The small molecule below binds the protein below.
Small molecule (SMILES): Nc1nc2[nH]cnc2c(=O)[nH]1

Sequence of chain 1.A:
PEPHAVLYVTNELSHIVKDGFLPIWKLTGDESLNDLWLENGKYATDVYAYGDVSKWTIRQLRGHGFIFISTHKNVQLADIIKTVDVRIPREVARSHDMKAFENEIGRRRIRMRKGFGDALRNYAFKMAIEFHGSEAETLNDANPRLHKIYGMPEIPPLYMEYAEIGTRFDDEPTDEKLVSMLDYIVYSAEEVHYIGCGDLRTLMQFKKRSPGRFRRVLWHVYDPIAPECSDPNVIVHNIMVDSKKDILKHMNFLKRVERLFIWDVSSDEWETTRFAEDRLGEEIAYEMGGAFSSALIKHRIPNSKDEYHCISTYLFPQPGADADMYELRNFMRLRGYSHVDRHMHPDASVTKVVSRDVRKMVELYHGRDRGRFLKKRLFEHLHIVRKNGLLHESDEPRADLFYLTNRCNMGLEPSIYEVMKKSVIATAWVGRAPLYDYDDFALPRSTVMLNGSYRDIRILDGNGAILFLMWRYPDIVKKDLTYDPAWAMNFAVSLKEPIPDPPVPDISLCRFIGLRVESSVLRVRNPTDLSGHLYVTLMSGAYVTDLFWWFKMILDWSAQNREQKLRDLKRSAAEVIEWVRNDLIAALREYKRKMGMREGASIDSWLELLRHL

Binding-site contacts:
Ligand atom C4 contacts residue ARG114 of chain 1.A at 4.0 Å.
Ligand atom N1 contacts residue PHE499 of chain 1.A at 4.3 Å.
Ligand atom C4 contacts residue ARG122 of chain 1.A at 4.2 Å.
Ligand atom C8 contacts residue ARG122 of chain 1.A at 3.6 Å.
Ligand atom N2 contacts residue TRP495 of chain 1.A at 2.8 Å (h-bond).
Ligand atom N1 contacts residue TYR446 of chain 1.A at 4.2 Å.
Ligand atom N1 contacts residue PHE410 of chain 1.A at 3.9 Å.
Ligand atom C2 contacts residue GLY118 of chain 1.A at 4.0 Å.
Ligand atom N9 contacts residue LYS115 of chain 1.A at 4.4 Å.
Ligand atom C6 contacts residue PHE410 of chain 1.A at 4.2 Å (hydrophobic).
Ligand atom N2 contacts residue ARG114 of chain 1.A at 2.9 Å (salt-bridge).
Ligand atom C4 contacts residue GLY118 of chain 1.A at 4.1 Å.
Ligand atom N9 contacts residue GLY118 of chain 1.A at 4.4 Å.
Ligand atom C5 contacts residue SAH1 of chain 1.B at 4.3 Å.
Ligand atom N2 contacts residue PHE410 of chain 1.A at 4.1 Å.
Ligand atom C2 contacts residue PHE117 of chain 1.A at 4.2 Å (hydrophobic).
Ligand atom C2 contacts residue TRP495 of chain 1.A at 3.7 Å (hydrophobic).
Ligand atom N7 contacts residue SAH1 of chain 1.B at 3.6 Å.
Ligand atom C6 contacts residue TYR446 of chain 1.A at 3.8 Å (hydrophobic).
Ligand atom N9 contacts residue SAH1 of chain 1.B at 4.2 Å.
Ligand atom N7 contacts residue ARG122 of chain 1.A at 4.5 Å.
Ligand atom N1 contacts residue TRP495 of chain 1.A at 3.9 Å.
Ligand atom N3 contacts residue GLY118 of chain 1.A at 3.5 Å.
Ligand atom C8 contacts residue SAH1 of chain 1.B at 3.5 Å.
Ligand atom C2 contacts residue PHE410 of chain 1.A at 4.0 Å (hydrophobic).
Ligand atom N9 contacts residue ARG122 of chain 1.A at 3.4 Å (salt-bridge).
Ligand atom O6 contacts residue TYR446 of chain 1.A at 2.9 Å (h-bond).
Ligand atom C2 contacts residue ARG114 of chain 1.A at 3.2 Å.
Ligand atom N3 contacts residue ARG114 of chain 1.A at 2.9 Å (salt-bridge).
Ligand atom N3 contacts residue LYS115 of chain 1.A at 4.2 Å.
Ligand atom O6 contacts residue PHE410 of chain 1.A at 4.4 Å.
Ligand atom N2 contacts residue PHE117 of chain 1.A at 3.1 Å.
Ligand atom N3 contacts residue PHE410 of chain 1.A at 4.3 Å.
Ligand atom N2 contacts residue GLY118 of chain 1.A at 3.6 Å.